Binding-site contacts:
Ligand atom OL contacts residue GLN99 of chain 1.F at 3.6 Å.
Ligand atom C3 contacts residue VAL97 of chain 1.F at 3.6 Å (hydrophobic).
Ligand atom CB contacts residue SER142 of chain 1.F at 3.5 Å.
Ligand atom N contacts residue SER142 of chain 1.F at 2.9 Å (h-bond).
Ligand atom C7 contacts residue ILE141 of chain 1.F at 3.6 Å (hydrophobic).
Ligand atom CE1 contacts residue ILE143 of chain 1.F at 3.7 Å (hydrophobic).
Ligand atom CE2 contacts residue VAL168 of chain 1.F at 3.8 Å (hydrophobic).
Ligand atom C8 contacts residue PHE124 of chain 1.F at 3.5 Å (hydrophobic).
Ligand atom CD1 contacts residue SER142 of chain 1.F at 3.3 Å.
Ligand atom CZ contacts residue PRO171 of chain 1.F at 3.5 Å (hydrophobic).
Ligand atom CE2 contacts residue TYR34 of chain 1.F at 3.6 Å (hydrophobic).
Ligand atom CE1 contacts residue ASN144 of chain 1.F at 3.8 Å.
Ligand atom C6 contacts residue TYR151 of chain 1.F at 3.5 Å (hydrophobic).
Ligand atom C10 contacts residue PHE156 of chain 1.F at 3.7 Å (hydrophobic).
Ligand atom CA contacts residue SER142 of chain 1.F at 3.8 Å.
Ligand atom O2 contacts residue GLN99 of chain 1.F at 3.1 Å (h-bond).
Ligand atom O contacts residue GLN99 of chain 1.F at 3.2 Å (h-bond).
Ligand atom C4 contacts residue ILE141 of chain 1.F at 3.7 Å (hydrophobic).
Ligand atom C1 contacts residue SER142 of chain 1.F at 3.6 Å.
Ligand atom C6 contacts residue ILE141 of chain 1.F at 3.6 Å (hydrophobic).
Ligand atom C2 contacts residue SER142 of chain 1.F at 3.5 Å.
Ligand atom OH contacts residue ALA170 of chain 1.F at 3.2 Å.
Ligand atom CG contacts residue SER142 of chain 1.F at 3.6 Å.
Ligand atom OH contacts residue PRO171 of chain 1.F at 2.7 Å (h-bond).
Ligand atom C contacts residue TYR29 of chain 1.F at 3.1 Å (hydrophobic).
Ligand atom CD1 contacts residue TYR165 of chain 1.F at 3.7 Å (hydrophobic).
Ligand atom CE1 contacts residue PRO171 of chain 1.F at 3.5 Å (hydrophobic).
Ligand atom OH contacts residue ASN144 of chain 1.F at 2.8 Å (h-bond).
Ligand atom C contacts residue GLN99 of chain 1.F at 3.5 Å.
Ligand atom C5 contacts residue ILE141 of chain 1.F at 3.8 Å (hydrophobic).
Ligand atom C6 contacts residue PHE124 of chain 1.F at 3.7 Å (hydrophobic).
Ligand atom CA contacts residue TYR29 of chain 1.F at 3.3 Å (hydrophobic).
Ligand atom O2 contacts residue TYR29 of chain 1.F at 2.3 Å (h-bond).
Ligand atom OL contacts residue PHE100 of chain 1.F at 3.4 Å (h-bond).
Ligand atom O2 contacts residue PHE40 of chain 1.F at 3.8 Å.
Ligand atom OL contacts residue TYR29 of chain 1.F at 3.7 Å.
Ligand atom CZ contacts residue VAL168 of chain 1.F at 3.8 Å (hydrophobic).
Ligand atom O contacts residue VAL98 of chain 1.F at 3.3 Å.
Ligand atom C5 contacts residue VAL97 of chain 1.F at 3.7 Å (hydrophobic).
Ligand atom C4 contacts residue TYR151 of chain 1.F at 3.6 Å (hydrophobic).

Sequence of chain 1.F:
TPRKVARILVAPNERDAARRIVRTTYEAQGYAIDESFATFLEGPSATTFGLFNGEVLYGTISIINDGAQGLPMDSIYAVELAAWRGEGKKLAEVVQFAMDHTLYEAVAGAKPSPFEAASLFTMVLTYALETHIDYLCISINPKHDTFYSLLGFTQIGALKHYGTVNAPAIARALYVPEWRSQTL

The small molecule below binds the protein below.
Small molecule (SMILES): CCCCCCCCCCCC(=O)N[C@@H](Cc1ccc(O)cc1)C(=O)O